A small-molecule ligand and the protein it binds are described below.
Small molecule (SMILES): CC(=O)N[C@@H]1[C@@H](O)[C@H](O)[C@@H](CO)O[C@H]1O

Sequence of chain 1.D:
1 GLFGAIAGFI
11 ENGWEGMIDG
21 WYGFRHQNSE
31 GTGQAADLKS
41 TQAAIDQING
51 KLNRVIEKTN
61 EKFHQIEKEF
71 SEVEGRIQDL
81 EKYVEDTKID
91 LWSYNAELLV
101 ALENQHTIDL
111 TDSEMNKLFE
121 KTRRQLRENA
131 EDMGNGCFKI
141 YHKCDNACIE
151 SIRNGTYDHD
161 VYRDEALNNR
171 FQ

Binding-site contacts:
Ligand atom C2 contacts residue GLU150 of chain 1.D at 4.5 Å.
Ligand atom C5 contacts residue ASN154 of chain 1.D at 3.7 Å.
Ligand atom C8 contacts residue ASN154 of chain 1.D at 3.9 Å.
Ligand atom C7 contacts residue ASN154 of chain 1.D at 3.6 Å.
Ligand atom O5 contacts residue THR156 of chain 1.D at 4.2 Å.
Ligand atom N2 contacts residue ASN154 of chain 1.D at 2.9 Å (h-bond).
Ligand atom O7 contacts residue GLU150 of chain 1.D at 3.4 Å (salt-bridge).
Ligand atom O5 contacts residue ASN154 of chain 1.D at 2.4 Å (h-bond).
Ligand atom O7 contacts residue ASN154 of chain 1.D at 4.5 Å.
Ligand atom N2 contacts residue GLU150 of chain 1.D at 3.5 Å (salt-bridge).
Ligand atom C7 contacts residue GLU150 of chain 1.D at 3.7 Å.
Ligand atom C4 contacts residue ASN154 of chain 1.D at 4.2 Å.
Ligand atom C2 contacts residue ASN154 of chain 1.D at 2.5 Å.
Ligand atom O6 contacts residue THR156 of chain 1.D at 3.5 Å.
Ligand atom O6 contacts residue ASN154 of chain 1.D at 4.1 Å.
Ligand atom C3 contacts residue ASN154 of chain 1.D at 3.8 Å.
Ligand atom C1 contacts residue ASN154 of chain 1.D at 1.4 Å.